Sequence of chain 6.A:
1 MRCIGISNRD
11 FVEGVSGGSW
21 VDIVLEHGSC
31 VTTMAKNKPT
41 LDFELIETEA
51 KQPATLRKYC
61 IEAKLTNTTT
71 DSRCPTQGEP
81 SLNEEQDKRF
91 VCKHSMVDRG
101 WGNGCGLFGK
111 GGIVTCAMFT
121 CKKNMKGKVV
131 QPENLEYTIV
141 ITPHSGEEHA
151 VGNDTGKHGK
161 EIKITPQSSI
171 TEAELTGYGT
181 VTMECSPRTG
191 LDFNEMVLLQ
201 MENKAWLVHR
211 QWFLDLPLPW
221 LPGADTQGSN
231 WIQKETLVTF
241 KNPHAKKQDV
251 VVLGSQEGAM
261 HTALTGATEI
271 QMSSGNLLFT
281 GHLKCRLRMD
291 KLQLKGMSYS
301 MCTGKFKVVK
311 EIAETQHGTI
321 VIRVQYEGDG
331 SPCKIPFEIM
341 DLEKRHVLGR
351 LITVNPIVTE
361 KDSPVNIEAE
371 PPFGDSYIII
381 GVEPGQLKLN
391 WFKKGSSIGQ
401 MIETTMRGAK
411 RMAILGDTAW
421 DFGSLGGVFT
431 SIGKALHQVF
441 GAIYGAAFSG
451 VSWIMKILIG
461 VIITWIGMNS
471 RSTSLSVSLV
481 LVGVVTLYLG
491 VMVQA

A protein and the small-molecule ligand that binds it are described below.
Small molecule (SMILES): CC(=O)N[C@@H]1[C@@H](O)[C@H](O)[C@@H](CO)O[C@H]1O

Binding-site contacts:
Ligand atom C7 contacts residue ASN67 of chain 6.A at 3.9 Å.
Ligand atom C8 contacts residue PHE90 of chain 6.A at 3.7 Å (hydrophobic).
Ligand atom C4 contacts residue ASN67 of chain 6.A at 4.2 Å.
Ligand atom C5 contacts residue ASN67 of chain 6.A at 3.7 Å.
Ligand atom C3 contacts residue ASN67 of chain 6.A at 3.8 Å.
Ligand atom O7 contacts residue ASN67 of chain 6.A at 4.3 Å.
Ligand atom C1 contacts residue ASN67 of chain 6.A at 1.4 Å.
Ligand atom C2 contacts residue ASN67 of chain 6.A at 2.5 Å.
Ligand atom N2 contacts residue ASN67 of chain 6.A at 2.9 Å (h-bond).
Ligand atom O5 contacts residue ASN67 of chain 6.A at 2.4 Å (h-bond).
Ligand atom C8 contacts residue MET118 of chain 6.A at 4.3 Å (hydrophobic).
Ligand atom C8 contacts residue ASN67 of chain 6.A at 4.3 Å.